Binding-site contacts:
Ligand atom N6A contacts residue ILE235 of chain 1.A at 3.0 Å (h-bond).
Ligand atom CAJ contacts residue GLU189 of chain 1.A at 3.4 Å.
Ligand atom OAL contacts residue ARG254 of chain 1.A at 3.0 Å.
Ligand atom N1A contacts residue ILE235 of chain 1.A at 2.9 Å (h-bond).
Ligand atom OAK contacts residue GLN416 of chain 1.A at 3.3 Å (h-bond).
Ligand atom O8A contacts residue HIS222 of chain 1.A at 2.8 Å (h-bond).
Ligand atom C5' contacts residue HIS222 of chain 1.A at 3.5 Å.
Ligand atom CAE contacts residue ILE235 of chain 1.A at 3.5 Å (hydrophobic).
Ligand atom C13 contacts residue ILE294 of chain 1.A at 3.5 Å (hydrophobic).
Ligand atom OAD contacts residue ILE235 of chain 1.A at 3.0 Å (h-bond).
Ligand atom O5P contacts residue LEU237 of chain 1.A at 3.5 Å.
Ligand atom N7A contacts residue ALA233 of chain 1.A at 3.5 Å.
Ligand atom C2A contacts residue ASN236 of chain 1.A at 3.5 Å.
Ligand atom NAA contacts residue OXY1 of chain 1.N at 3.5 Å (h-bond).
Ligand atom C6A contacts residue ILE235 of chain 1.A at 3.4 Å (hydrophobic).
Ligand atom OAL contacts residue PHE250 of chain 1.A at 3.5 Å.
Ligand atom CAI contacts residue ARG254 of chain 1.A at 3.4 Å.
Ligand atom N1A contacts residue LEU237 of chain 1.A at 3.0 Å (h-bond).
Ligand atom OAK contacts residue GLY327 of chain 1.A at 2.9 Å (h-bond).
Ligand atom O9A contacts residue LYS238 of chain 1.A at 2.7 Å (salt-bridge).
Ligand atom OAK contacts residue ILE325 of chain 1.A at 3.1 Å (h-bond).
Ligand atom CAE contacts residue GLU189 of chain 1.A at 3.5 Å.
Ligand atom C12 contacts residue TYR225 of chain 1.A at 3.5 Å (hydrophobic).
Ligand atom O4A contacts residue ARG224 of chain 1.A at 3.2 Å (salt-bridge).
Ligand atom OAD contacts residue GLY234 of chain 1.A at 3.4 Å.
Ligand atom N1A contacts residue ASN236 of chain 1.A at 3.3 Å.
Ligand atom C3P contacts residue ALA233 of chain 1.A at 3.6 Å (hydrophobic).
Ligand atom C2A contacts residue LEU237 of chain 1.A at 3.6 Å (hydrophobic).
Ligand atom CAG contacts residue ILE324 of chain 1.A at 3.5 Å (hydrophobic).
Ligand atom CAH contacts residue GLN299 of chain 1.A at 3.5 Å.
Ligand atom OAL contacts residue GLU189 of chain 1.A at 2.5 Å (salt-bridge).
Ligand atom O2' contacts residue LYS238 of chain 1.A at 2.9 Å (salt-bridge).
Ligand atom O5A contacts residue TYR225 of chain 1.A at 2.4 Å (h-bond).
Ligand atom OAD contacts residue GLY296 of chain 1.A at 2.9 Å (h-bond).
Ligand atom N6A contacts residue ALA233 of chain 1.A at 3.0 Å (h-bond).
Ligand atom C2A contacts residue ALA188 of chain 1.A at 3.4 Å (hydrophobic).
Ligand atom OAD contacts residue GLY295 of chain 1.A at 3.3 Å.
Ligand atom N4P contacts residue ALA233 of chain 1.A at 2.9 Å (h-bond).
Ligand atom C5A contacts residue PHE432 of chain 1.A at 3.5 Å (hydrophobic).
Ligand atom CAG contacts residue ILE325 of chain 1.A at 3.5 Å (hydrophobic).

Sequence of chain 1.A:
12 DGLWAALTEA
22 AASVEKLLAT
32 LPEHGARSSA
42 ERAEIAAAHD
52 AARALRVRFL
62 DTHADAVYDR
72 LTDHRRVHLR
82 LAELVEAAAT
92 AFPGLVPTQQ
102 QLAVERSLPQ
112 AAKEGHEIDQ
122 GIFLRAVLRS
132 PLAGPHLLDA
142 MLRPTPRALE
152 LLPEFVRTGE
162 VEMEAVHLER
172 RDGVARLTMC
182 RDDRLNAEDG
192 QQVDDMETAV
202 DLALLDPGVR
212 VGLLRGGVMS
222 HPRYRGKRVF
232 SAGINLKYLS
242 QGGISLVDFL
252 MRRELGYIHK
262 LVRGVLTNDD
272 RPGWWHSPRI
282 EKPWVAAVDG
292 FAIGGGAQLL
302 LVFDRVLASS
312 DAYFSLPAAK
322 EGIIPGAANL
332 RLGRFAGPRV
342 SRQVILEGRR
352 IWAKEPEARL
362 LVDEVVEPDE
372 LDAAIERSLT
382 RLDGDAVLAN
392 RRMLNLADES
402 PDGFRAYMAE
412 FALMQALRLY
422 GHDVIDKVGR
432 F

The small molecule below binds the protein below.
Small molecule (SMILES): CC(C)(CO[P](=O)(O)O[P](=O)(O)OC[C@H]1O[C@@H](n2cnc3c(N)ncnc32)[C@H](O)[C@@H]1OP(=O)(O)O)[C@@H](O)C(=O)NCCC(=O)NCCNC(=O)Cc1cc(O)cc(O)c1